Sequence of chain 10.A:
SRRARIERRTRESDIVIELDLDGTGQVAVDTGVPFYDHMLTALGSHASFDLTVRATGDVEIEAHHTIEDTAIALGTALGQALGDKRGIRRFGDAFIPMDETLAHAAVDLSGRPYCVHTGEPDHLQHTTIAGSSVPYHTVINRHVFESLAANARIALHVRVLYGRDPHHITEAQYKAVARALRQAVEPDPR

Binding-site contacts:
Ligand atom N7 contacts residue HIS176 of chain 18.A at 3.0 Å (h-bond).
Ligand atom N5 contacts residue HIS74 of chain 10.A at 3.4 Å (h-bond).
Ligand atom C8 contacts residue HIS176 of chain 18.A at 3.5 Å.
Ligand atom C4 contacts residue MN1 of chain 18.C at 3.2 Å.
Ligand atom N7 contacts residue HIS74 of chain 10.A at 3.1 Å (h-bond).
Ligand atom C11 contacts residue ACT1 of chain 10.G at 3.9 Å.
Ligand atom C6 contacts residue HIS74 of chain 10.A at 3.8 Å.
Ligand atom C8 contacts residue HIS74 of chain 10.A at 3.8 Å.
Ligand atom C4 contacts residue MET107 of chain 18.A at 3.9 Å (hydrophobic).
Ligand atom C3 contacts residue ACT1 of chain 10.G at 3.9 Å.
Ligand atom N7 contacts residue GLU180 of chain 18.A at 3.2 Å (salt-bridge).
Ligand atom C8 contacts residue MN1 of chain 10.B at 3.3 Å.
Ligand atom N9 contacts residue MN1 of chain 10.B at 2.4 Å.
Ligand atom C4 contacts residue GLU180 of chain 18.A at 3.5 Å.
Ligand atom N7 contacts residue MET107 of chain 18.A at 3.6 Å.
Ligand atom N9 contacts residue MET107 of chain 18.A at 3.5 Å.
Ligand atom C6 contacts residue MN1 of chain 18.C at 3.0 Å.
Ligand atom C11 contacts residue ARG121 of chain 15.A at 3.1 Å.
Ligand atom N9 contacts residue HIS73 of chain 10.A at 3.1 Å (h-bond).
Ligand atom C6 contacts residue MET107 of chain 18.A at 3.3 Å (hydrophobic).
Ligand atom N5 contacts residue MN1 of chain 18.C at 2.3 Å.
Ligand atom C11 contacts residue GLU77 of chain 10.A at 3.8 Å.
Ligand atom N10 contacts residue MET107 of chain 18.A at 3.2 Å.
Ligand atom N10 contacts residue MN1 of chain 10.B at 3.5 Å.
Ligand atom C8 contacts residue MN1 of chain 18.C at 3.4 Å.
Ligand atom N7 contacts residue MN1 of chain 18.C at 2.2 Å.
Ligand atom N9 contacts residue HIS177 of chain 18.A at 3.4 Å (h-bond).
Ligand atom N9 contacts residue GLU77 of chain 10.A at 3.1 Å (salt-bridge).
Ligand atom C11 contacts residue MN1 of chain 10.B at 3.9 Å.
Ligand atom N5 contacts residue GLU180 of chain 18.A at 2.8 Å (salt-bridge).
Ligand atom C1 contacts residue GLU21 of chain 10.A at 4.0 Å.
Ligand atom C6 contacts residue GLU180 of chain 18.A at 3.8 Å.
Ligand atom C8 contacts residue MET107 of chain 18.A at 3.6 Å (hydrophobic).
Ligand atom N5 contacts residue HIS47 of chain 18.A at 3.2 Å (h-bond).
Ligand atom C8 contacts residue HIS177 of chain 18.A at 3.8 Å.
Ligand atom C3 contacts residue GLU21 of chain 10.A at 3.7 Å.
Ligand atom C11 contacts residue MET107 of chain 18.A at 3.7 Å (hydrophobic).
Ligand atom N10 contacts residue GLU77 of chain 10.A at 3.7 Å.
Ligand atom C8 contacts residue HIS73 of chain 10.A at 3.1 Å.
Ligand atom C3 contacts residue HIS74 of chain 10.A at 3.5 Å.

This protein binds this small molecule.
Small molecule (SMILES): CC(C)[C@H](N)c1ncnn1C

Sequence of chain 15.A:
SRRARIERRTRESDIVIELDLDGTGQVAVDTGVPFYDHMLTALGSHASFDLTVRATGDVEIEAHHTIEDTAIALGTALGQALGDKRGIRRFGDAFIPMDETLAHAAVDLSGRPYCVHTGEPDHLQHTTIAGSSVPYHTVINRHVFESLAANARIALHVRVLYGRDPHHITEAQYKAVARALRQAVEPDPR

Sequence of chain 18.A:
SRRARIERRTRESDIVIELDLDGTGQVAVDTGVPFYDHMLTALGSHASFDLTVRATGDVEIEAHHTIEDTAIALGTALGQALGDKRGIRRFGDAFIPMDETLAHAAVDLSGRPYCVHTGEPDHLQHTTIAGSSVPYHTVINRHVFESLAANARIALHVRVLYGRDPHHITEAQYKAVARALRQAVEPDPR